Sequence of chain 1.H:
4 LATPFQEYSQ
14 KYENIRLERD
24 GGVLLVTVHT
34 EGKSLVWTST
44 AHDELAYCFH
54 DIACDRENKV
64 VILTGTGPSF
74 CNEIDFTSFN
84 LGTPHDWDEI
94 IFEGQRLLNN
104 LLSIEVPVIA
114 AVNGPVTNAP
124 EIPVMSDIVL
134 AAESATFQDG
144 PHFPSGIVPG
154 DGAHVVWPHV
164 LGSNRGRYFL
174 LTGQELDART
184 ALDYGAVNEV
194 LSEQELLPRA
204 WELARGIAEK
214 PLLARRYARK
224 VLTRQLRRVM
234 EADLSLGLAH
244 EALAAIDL

This small molecule binds to this protein.
Small molecule (SMILES): C[C@@H]1C(=O)C[C@@H](CC(O)O)C1(C)C

Binding-site contacts:
Ligand atom C9 contacts residue TRP90 of chain 1.H at 3.9 Å (hydrophobic).
Ligand atom O3 contacts residue ASP154 of chain 1.H at 2.7 Å (salt-bridge).
Ligand atom C4 contacts residue TRP40 of chain 1.H at 3.8 Å (hydrophobic).
Ligand atom O1 contacts residue TRP40 of chain 1.H at 2.6 Å (h-bond).
Ligand atom C10 contacts residue ASP154 of chain 1.H at 3.2 Å.
Ligand atom C1 contacts residue ILE93 of chain 1.H at 3.9 Å (hydrophobic).
Ligand atom C3 contacts residue TRP40 of chain 1.H at 4.3 Å (hydrophobic).
Ligand atom C4 contacts residue HIS45 of chain 1.H at 4.0 Å.
Ligand atom C5 contacts residue HIS45 of chain 1.H at 4.0 Å.
Ligand atom C8 contacts residue ILE150 of chain 1.H at 4.5 Å (hydrophobic).
Ligand atom C8 contacts residue PHE79 of chain 1.H at 4.3 Å (hydrophobic).
Ligand atom C6 contacts residue PRO144 of chain 1.H at 4.0 Å (hydrophobic).
Ligand atom O2 contacts residue ASP154 of chain 1.H at 3.0 Å (salt-bridge).
Ligand atom C7 contacts residue PHE82 of chain 1.H at 3.5 Å (hydrophobic).
Ligand atom C1 contacts residue GLU244 of chain 1.H at 4.5 Å.
Ligand atom C9 contacts residue GLU244 of chain 1.H at 3.3 Å.
Ligand atom C6 contacts residue ILE77 of chain 1.H at 3.4 Å (hydrophobic).
Ligand atom C8 contacts residue GLU244 of chain 1.H at 3.8 Å.
Ligand atom O3 contacts residue GLU244 of chain 1.H at 4.5 Å.
Ligand atom O3 contacts residue HIS145 of chain 1.H at 4.1 Å.
Ligand atom O2 contacts residue GLU244 of chain 1.H at 2.5 Å (salt-bridge).
Ligand atom C6 contacts residue TRP40 of chain 1.H at 3.6 Å (hydrophobic).
Ligand atom C5 contacts residue ILE93 of chain 1.H at 3.9 Å (hydrophobic).
Ligand atom C5 contacts residue PHE82 of chain 1.H at 3.7 Å (hydrophobic).
Ligand atom C9 contacts residue ILE93 of chain 1.H at 3.7 Å (hydrophobic).
Ligand atom C7 contacts residue LEU84 of chain 1.H at 4.1 Å (hydrophobic).
Ligand atom O1 contacts residue PHE82 of chain 1.H at 3.5 Å.
Ligand atom O2 contacts residue HIS145 of chain 1.H at 2.8 Å (h-bond).
Ligand atom C10 contacts residue HIS145 of chain 1.H at 3.8 Å.
Ligand atom C7 contacts residue PHE79 of chain 1.H at 4.2 Å (hydrophobic).
Ligand atom C10 contacts residue GLU244 of chain 1.H at 3.3 Å.
Ligand atom O1 contacts residue HIS45 of chain 1.H at 3.3 Å.
Ligand atom C4 contacts residue PHE82 of chain 1.H at 4.1 Å (hydrophobic).
Ligand atom C6 contacts residue PHE82 of chain 1.H at 4.3 Å (hydrophobic).